Binding-site contacts:
Ligand atom C32 contacts residue LEU28 of chain 1.A at 3.6 Å (hydrophobic).
Ligand atom N23 contacts residue EDO1 of chain 1.E at 2.8 Å (h-bond).
Ligand atom C17 contacts residue SER188 of chain 1.A at 3.4 Å.
Ligand atom O35 contacts residue ILE141 of chain 1.A at 3.5 Å.
Ligand atom CL1 contacts residue TRP208 of chain 1.A at 3.5 Å.
Ligand atom N10 contacts residue EDO1 of chain 1.H at 2.8 Å (h-bond).
Ligand atom O16 contacts residue ASP187 of chain 1.A at 3.2 Å (salt-bridge).
Ligand atom C14 contacts residue CYS184 of chain 1.A at 3.4 Å (hydrophobic).
Ligand atom C24 contacts residue LYS185 of chain 1.A at 3.6 Å.
Ligand atom O16 contacts residue SER188 of chain 1.A at 3.0 Å (h-bond).
Ligand atom C34 contacts residue ILE141 of chain 1.A at 3.4 Å (hydrophobic).
Ligand atom N40 contacts residue LEU28 of chain 1.A at 3.0 Å (h-bond).
Ligand atom C25 contacts residue GLY186 of chain 1.A at 3.5 Å.
Ligand atom N11 contacts residue CYS212 of chain 1.A at 3.4 Å (h-bond).
Ligand atom C30 contacts residue HIS27 of chain 1.A at 3.5 Å.
Ligand atom C5 contacts residue TRP208 of chain 1.A at 3.6 Å (hydrophobic).
Ligand atom O16 contacts residue CYS184 of chain 1.A at 3.5 Å (h-bond).
Ligand atom C9 contacts residue EDO1 of chain 1.H at 3.5 Å.
Ligand atom CL1 contacts residue VAL220 of chain 1.A at 3.6 Å.
Ligand atom N12 contacts residue LYS185 of chain 1.A at 3.4 Å (salt-bridge).
Ligand atom F42 contacts residue LEU28 of chain 1.A at 3.3 Å.
Ligand atom O16 contacts residue GLY186 of chain 1.A at 2.8 Å (h-bond).
Ligand atom C2 contacts residue GLY211 of chain 1.A at 3.3 Å.
Ligand atom C9 contacts residue GLY211 of chain 1.A at 3.1 Å.
Ligand atom C4 contacts residue TRP208 of chain 1.A at 3.4 Å (hydrophobic).
Ligand atom N21 contacts residue SER188 of chain 1.A at 3.5 Å (h-bond).
Ligand atom CL1 contacts residue GLY219 of chain 1.A at 3.5 Å.
Ligand atom C31 contacts residue HIS27 of chain 1.A at 3.3 Å.
Ligand atom N12 contacts residue CYS212 of chain 1.A at 3.3 Å (h-bond).
Ligand atom C9 contacts residue GLY209 of chain 1.A at 3.3 Å.
Ligand atom C15 contacts residue SER188 of chain 1.A at 3.2 Å.
Ligand atom C3 contacts residue ASP182 of chain 1.A at 3.6 Å.
Ligand atom N11 contacts residue LYS185 of chain 1.A at 3.4 Å.
Ligand atom O36 contacts residue ARG26 of chain 1.A at 3.6 Å.
Ligand atom N8 contacts residue GLY211 of chain 1.A at 3.6 Å (h-bond).
Ligand atom F43 contacts residue ARG26 of chain 1.A at 3.0 Å.
Ligand atom F44 contacts residue EDO1 of chain 1.Q at 3.5 Å.
Ligand atom N33 contacts residue ILE141 of chain 1.A at 3.5 Å.
Ligand atom N33 contacts residue HIS27 of chain 1.A at 2.8 Å (h-bond).
Ligand atom N26 contacts residue GLY186 of chain 1.A at 3.2 Å (h-bond).

Sequence of chain 1.A:
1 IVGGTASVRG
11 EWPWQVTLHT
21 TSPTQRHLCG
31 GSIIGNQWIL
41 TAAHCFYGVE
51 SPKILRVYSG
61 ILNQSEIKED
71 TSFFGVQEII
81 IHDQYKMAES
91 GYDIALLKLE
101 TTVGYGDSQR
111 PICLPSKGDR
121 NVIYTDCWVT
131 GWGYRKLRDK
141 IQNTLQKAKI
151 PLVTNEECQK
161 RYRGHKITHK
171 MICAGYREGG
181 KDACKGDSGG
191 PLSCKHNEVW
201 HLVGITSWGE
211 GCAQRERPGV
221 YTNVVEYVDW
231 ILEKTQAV

This protein binds this small molecule.
Small molecule (SMILES): COC(=O)Nc1ccc2c(c1)N[C@@H](C(F)(F)F)CCCC[C@H](NC(=O)/C=C/c1cc(Cl)ccc1-n1cnnn1)c1ncc-2[nH]1